Sequence of chain 1.B:
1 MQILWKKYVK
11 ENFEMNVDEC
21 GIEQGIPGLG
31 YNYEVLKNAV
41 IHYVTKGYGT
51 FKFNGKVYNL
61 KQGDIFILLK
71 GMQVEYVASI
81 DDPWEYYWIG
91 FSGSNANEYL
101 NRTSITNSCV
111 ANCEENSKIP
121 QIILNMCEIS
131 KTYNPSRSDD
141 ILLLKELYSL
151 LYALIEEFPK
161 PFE

Binding-site contacts:
Ligand atom O4 contacts residue TYR76 of chain 1.B at 3.8 Å.
Ligand atom C2 contacts residue LYS37 of chain 1.B at 4.0 Å.
Ligand atom O4 contacts residue HIS42 of chain 1.B at 2.8 Å (h-bond).
Ligand atom C5 contacts residue TYR76 of chain 1.B at 3.9 Å (hydrophobic).
Ligand atom C4 contacts residue TRP88 of chain 1.B at 3.8 Å (hydrophobic).
Ligand atom C3 contacts residue TYR86 of chain 1.B at 3.9 Å (hydrophobic).
Ligand atom O6 contacts residue TYR33 of chain 1.B at 3.7 Å.
Ligand atom C2 contacts residue TYR31 of chain 1.B at 3.9 Å (hydrophobic).
Ligand atom O3 contacts residue TYR86 of chain 1.B at 2.7 Å (h-bond).
Ligand atom O3 contacts residue GLU23 of chain 1.B at 2.6 Å (salt-bridge).
Ligand atom C6 contacts residue TYR31 of chain 1.B at 3.9 Å (hydrophobic).
Ligand atom C6 contacts residue TRP88 of chain 1.B at 3.6 Å (hydrophobic).
Ligand atom C1 contacts residue TYR76 of chain 1.B at 3.7 Å (hydrophobic).
Ligand atom C5 contacts residue TYR33 of chain 1.B at 3.8 Å (hydrophobic).
Ligand atom C6 contacts residue VAL40 of chain 1.B at 3.7 Å (hydrophobic).
Ligand atom O2 contacts residue LYS37 of chain 1.B at 3.3 Å.
Ligand atom O3 contacts residue TYR31 of chain 1.B at 3.7 Å.
Ligand atom C3 contacts residue GLU23 of chain 1.B at 3.6 Å.
Ligand atom C3 contacts residue TYR33 of chain 1.B at 3.8 Å (hydrophobic).
Ligand atom O4 contacts residue TYR76 of chain 1.B at 2.6 Å (h-bond).
Ligand atom C4 contacts residue TYR76 of chain 1.B at 3.7 Å (hydrophobic).
Ligand atom O1 contacts residue LEU36 of chain 1.B at 3.8 Å.
Ligand atom C6 contacts residue GLU19 of chain 1.B at 3.5 Å.
Ligand atom O4 contacts residue TYR86 of chain 1.B at 3.7 Å.
Ligand atom O6 contacts residue VAL40 of chain 1.B at 3.8 Å.
Ligand atom C6 contacts residue HIS42 of chain 1.B at 3.7 Å.
Ligand atom O6 contacts residue GLU19 of chain 1.B at 2.8 Å (salt-bridge).
Ligand atom O5 contacts residue TYR76 of chain 1.B at 3.2 Å (h-bond).
Ligand atom O5 contacts residue TYR33 of chain 1.B at 3.3 Å (h-bond).
Ligand atom O3 contacts residue TRP88 of chain 1.B at 4.0 Å.
Ligand atom O4 contacts residue TYR33 of chain 1.B at 3.5 Å (h-bond).
Ligand atom O3 contacts residue LYS37 of chain 1.B at 2.9 Å (salt-bridge).
Ligand atom O6 contacts residue LYS37 of chain 1.B at 3.8 Å.
Ligand atom O2 contacts residue GLU23 of chain 1.B at 3.9 Å.
Ligand atom O2 contacts residue TYR31 of chain 1.B at 3.2 Å.
Ligand atom C5 contacts residue TRP88 of chain 1.B at 4.0 Å (hydrophobic).
Ligand atom C3 contacts residue TRP88 of chain 1.B at 3.9 Å (hydrophobic).
Ligand atom C2 contacts residue TYR76 of chain 1.B at 3.5 Å (hydrophobic).
Ligand atom O3 contacts residue TRP5 of chain 1.B at 3.8 Å.
Ligand atom C4 contacts residue HIS42 of chain 1.B at 3.7 Å.

The protein below binds the small molecule below.
Small molecule (SMILES): OC[C@H]1O[C@@H](O[C@H]2[C@H](O)[C@@H](O)[C@H](O)O[C@@H]2CO)[C@H](O)[C@@H](O)[C@H]1O